This protein binds this small molecule.
Small molecule (SMILES): CC(=O)N[C@H]1[C@H](O[C@H]2[C@H](O)[C@@H](NC(C)=O)CO[C@@H]2CO)O[C@H](CO)[C@@H](O[C@@H]2O[C@H](CO)[C@@H](O)[C@H](O[C@H]3O[C@H](CO)[C@@H](O)[C@H](O)[C@@H]3O)[C@@H]2O)[C@@H]1O

Sequence of chain 1.B:
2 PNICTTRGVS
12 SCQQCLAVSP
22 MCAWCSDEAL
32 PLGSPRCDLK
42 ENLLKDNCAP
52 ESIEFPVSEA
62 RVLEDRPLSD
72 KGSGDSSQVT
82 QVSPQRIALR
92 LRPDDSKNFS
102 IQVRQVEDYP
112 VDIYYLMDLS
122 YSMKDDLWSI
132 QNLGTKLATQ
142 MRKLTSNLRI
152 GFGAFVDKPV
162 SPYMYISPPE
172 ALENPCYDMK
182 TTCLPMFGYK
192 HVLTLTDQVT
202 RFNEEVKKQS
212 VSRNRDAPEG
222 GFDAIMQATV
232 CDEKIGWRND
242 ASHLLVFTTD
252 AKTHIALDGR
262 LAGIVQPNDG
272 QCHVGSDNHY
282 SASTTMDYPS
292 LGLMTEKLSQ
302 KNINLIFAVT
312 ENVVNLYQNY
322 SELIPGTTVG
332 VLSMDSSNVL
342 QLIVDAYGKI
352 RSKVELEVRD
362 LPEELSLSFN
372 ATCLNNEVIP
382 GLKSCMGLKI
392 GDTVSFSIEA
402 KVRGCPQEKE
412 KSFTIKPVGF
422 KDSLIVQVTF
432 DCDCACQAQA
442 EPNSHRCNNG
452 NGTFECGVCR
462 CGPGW

Sequence of chain 1.A:
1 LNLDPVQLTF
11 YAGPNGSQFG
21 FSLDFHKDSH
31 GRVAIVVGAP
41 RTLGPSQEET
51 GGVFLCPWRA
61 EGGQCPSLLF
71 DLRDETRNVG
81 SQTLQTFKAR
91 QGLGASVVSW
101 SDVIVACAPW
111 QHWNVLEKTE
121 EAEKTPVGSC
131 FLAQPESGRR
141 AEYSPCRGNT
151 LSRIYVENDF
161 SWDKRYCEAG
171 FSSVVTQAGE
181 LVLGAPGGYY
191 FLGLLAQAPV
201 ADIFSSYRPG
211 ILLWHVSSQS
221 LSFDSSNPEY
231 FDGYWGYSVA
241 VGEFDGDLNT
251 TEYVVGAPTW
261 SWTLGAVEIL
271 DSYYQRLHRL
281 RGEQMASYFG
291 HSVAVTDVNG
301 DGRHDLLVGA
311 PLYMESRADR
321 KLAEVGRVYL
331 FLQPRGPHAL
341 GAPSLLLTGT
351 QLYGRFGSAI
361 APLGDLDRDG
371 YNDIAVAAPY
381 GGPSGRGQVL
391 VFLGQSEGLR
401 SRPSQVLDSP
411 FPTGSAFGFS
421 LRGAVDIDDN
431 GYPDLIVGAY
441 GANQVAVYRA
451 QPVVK

Binding-site contacts:
Ligand atom C4 contacts residue ASN320 of chain 1.B at 4.2 Å.
Ligand atom C8 contacts residue LEU317 of chain 1.B at 3.7 Å (hydrophobic).
Ligand atom C7 contacts residue ASN316 of chain 1.B at 4.3 Å.
Ligand atom O5 contacts residue ASN320 of chain 1.B at 2.4 Å (h-bond).
Ligand atom N2 contacts residue ASN320 of chain 1.B at 2.8 Å (h-bond).
Ligand atom O7 contacts residue LEU317 of chain 1.B at 4.5 Å.
Ligand atom C7 contacts residue ASN320 of chain 1.B at 3.1 Å.
Ligand atom C5 contacts residue ASN320 of chain 1.B at 3.6 Å.
Ligand atom C1 contacts residue ASN316 of chain 1.B at 4.3 Å.
Ligand atom O6 contacts residue ARG281 of chain 1.A at 3.3 Å.
Ligand atom C1 contacts residue ASN320 of chain 1.B at 1.4 Å.
Ligand atom C8 contacts residue ASN316 of chain 1.B at 4.0 Å.
Ligand atom C2 contacts residue ASN320 of chain 1.B at 2.3 Å.
Ligand atom C3 contacts residue ASN320 of chain 1.B at 3.7 Å.
Ligand atom O7 contacts residue ASN320 of chain 1.B at 3.0 Å (h-bond).
Ligand atom N2 contacts residue ASN316 of chain 1.B at 4.1 Å.
Ligand atom O7 contacts residue MET285 of chain 1.A at 3.8 Å.
Ligand atom C6 contacts residue ARG281 of chain 1.A at 3.9 Å.
Ligand atom O7 contacts residue TRP262 of chain 1.A at 4.2 Å.
Ligand atom C7 contacts residue LEU317 of chain 1.B at 4.2 Å (hydrophobic).
Ligand atom C6 contacts residue ARG281 of chain 1.A at 4.1 Å.
Ligand atom C8 contacts residue TRP262 of chain 1.A at 4.2 Å (hydrophobic).
Ligand atom C8 contacts residue ASN320 of chain 1.B at 4.4 Å.